A protein and the small-molecule ligand that binds it are described below.
Small molecule (SMILES): CCc1cccc(N2N[C@H](C(=O)O)C[C@@H]2C[C@@H](N)C(=O)O)c1

Binding-site contacts:
Ligand atom O20 contacts residue SER111 of chain 1.B at 3.7 Å.
Ligand atom N01 contacts residue HIS85 of chain 1.B at 3.8 Å.
Ligand atom C04 contacts residue ASP212 of chain 1.B at 3.6 Å.
Ligand atom O20 contacts residue HIS85 of chain 1.B at 3.4 Å.
Ligand atom C10 contacts residue THR113 of chain 1.B at 3.4 Å.
Ligand atom C22 contacts residue ILE133 of chain 1.B at 3.8 Å (hydrophobic).
Ligand atom C11 contacts residue GLY132 of chain 1.B at 3.4 Å.
Ligand atom O17 contacts residue GLY169 of chain 1.B at 3.3 Å.
Ligand atom O16 contacts residue TYR211 of chain 1.B at 3.5 Å (h-bond).
Ligand atom C06 contacts residue TYR211 of chain 1.B at 3.5 Å (hydrophobic).
Ligand atom C02 contacts residue THR113 of chain 1.B at 3.4 Å.
Ligand atom C15 contacts residue TYR211 of chain 1.B at 3.5 Å (hydrophobic).
Ligand atom O20 contacts residue ARG118 of chain 1.B at 2.8 Å (salt-bridge).
Ligand atom O20 contacts residue THR113 of chain 1.B at 2.9 Å (h-bond).
Ligand atom C15 contacts residue GLY169 of chain 1.B at 3.8 Å.
Ligand atom O20 contacts residue LEU112 of chain 1.B at 3.8 Å.
Ligand atom C03 contacts residue THR113 of chain 1.B at 3.4 Å.
Ligand atom O17 contacts residue THR171 of chain 1.B at 2.9 Å (h-bond).
Ligand atom C18 contacts residue HIS85 of chain 1.B at 3.3 Å.
Ligand atom O17 contacts residue SER170 of chain 1.B at 3.0 Å (h-bond).
Ligand atom C21 contacts residue ILE133 of chain 1.B at 3.7 Å (hydrophobic).
Ligand atom O19 contacts residue SER170 of chain 1.B at 3.4 Å (h-bond).
Ligand atom C12 contacts residue GLY132 of chain 1.B at 3.5 Å.
Ligand atom O19 contacts residue HIS85 of chain 1.B at 3.3 Å.
Ligand atom C14 contacts residue SER170 of chain 1.B at 3.5 Å.
Ligand atom C11 contacts residue THR131 of chain 1.B at 3.8 Å.
Ligand atom C02 contacts residue HIS85 of chain 1.B at 3.7 Å.
Ligand atom C15 contacts residue SER170 of chain 1.B at 3.6 Å.
Ligand atom N01 contacts residue SER111 of chain 1.B at 2.9 Å (h-bond).
Ligand atom C11 contacts residue THR113 of chain 1.B at 3.6 Å.
Ligand atom N01 contacts residue THR113 of chain 1.B at 2.7 Å (h-bond).
Ligand atom O19 contacts residue ARG118 of chain 1.B at 2.8 Å (salt-bridge).
Ligand atom C18 contacts residue THR113 of chain 1.B at 3.8 Å.
Ligand atom C22 contacts residue ALA238 of chain 1.B at 3.6 Å (hydrophobic).
Ligand atom C14 contacts residue THR171 of chain 1.B at 3.6 Å.
Ligand atom N08 contacts residue THR171 of chain 1.B at 3.7 Å.
Ligand atom N07 contacts residue THR171 of chain 1.B at 2.8 Å (h-bond).
Ligand atom C18 contacts residue ARG118 of chain 1.B at 3.4 Å.
Ligand atom O16 contacts residue GLY169 of chain 1.B at 3.6 Å.
Ligand atom C10 contacts residue ASP212 of chain 1.B at 3.6 Å.

Sequence of chain 1.B:
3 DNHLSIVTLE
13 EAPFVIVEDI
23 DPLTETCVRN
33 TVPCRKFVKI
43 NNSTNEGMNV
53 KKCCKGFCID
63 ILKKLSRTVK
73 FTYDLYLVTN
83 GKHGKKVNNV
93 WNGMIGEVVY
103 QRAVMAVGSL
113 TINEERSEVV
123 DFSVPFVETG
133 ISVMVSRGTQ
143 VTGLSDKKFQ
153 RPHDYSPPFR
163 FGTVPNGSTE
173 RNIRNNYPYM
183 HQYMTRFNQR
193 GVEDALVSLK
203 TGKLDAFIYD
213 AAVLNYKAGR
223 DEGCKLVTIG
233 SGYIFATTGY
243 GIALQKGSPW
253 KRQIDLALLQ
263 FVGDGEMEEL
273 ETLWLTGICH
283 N